Sequence of chain 1.C:
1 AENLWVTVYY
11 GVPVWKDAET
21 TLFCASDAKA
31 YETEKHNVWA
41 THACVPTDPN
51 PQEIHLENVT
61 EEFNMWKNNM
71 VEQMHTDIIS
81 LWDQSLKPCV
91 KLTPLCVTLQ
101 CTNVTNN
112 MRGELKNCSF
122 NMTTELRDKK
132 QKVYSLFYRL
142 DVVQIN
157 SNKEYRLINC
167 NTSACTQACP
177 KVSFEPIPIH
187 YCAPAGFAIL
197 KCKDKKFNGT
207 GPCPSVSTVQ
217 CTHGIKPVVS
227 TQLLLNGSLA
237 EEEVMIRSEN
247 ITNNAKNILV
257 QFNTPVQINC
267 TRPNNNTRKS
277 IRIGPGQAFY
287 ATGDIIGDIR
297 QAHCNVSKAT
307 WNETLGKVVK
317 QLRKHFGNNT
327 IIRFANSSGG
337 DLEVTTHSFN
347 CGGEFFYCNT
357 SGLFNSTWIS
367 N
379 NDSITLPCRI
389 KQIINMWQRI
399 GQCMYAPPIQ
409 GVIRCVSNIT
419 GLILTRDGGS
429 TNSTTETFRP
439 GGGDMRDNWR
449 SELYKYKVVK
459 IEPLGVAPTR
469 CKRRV

The small molecule below binds the protein below.
Small molecule (SMILES): CC(=O)N[C@H]1[C@H](O[C@H]2[C@H](O)[C@@H](NC(C)=O)CO[C@@H]2CO)O[C@H](CO)[C@@H](O[C@@H]2O[C@H](CO)[C@@H](O)[C@H](O)[C@@H]2O)[C@@H]1O

Sequence of chain 1.D:
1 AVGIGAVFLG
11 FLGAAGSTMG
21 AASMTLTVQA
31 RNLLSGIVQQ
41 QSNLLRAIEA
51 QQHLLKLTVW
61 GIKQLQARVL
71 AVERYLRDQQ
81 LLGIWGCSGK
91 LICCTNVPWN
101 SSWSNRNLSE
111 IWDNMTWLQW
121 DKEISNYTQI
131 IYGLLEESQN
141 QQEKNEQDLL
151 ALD

Binding-site contacts:
Ligand atom C1 contacts residue ASN58 of chain 1.C at 1.4 Å.
Ligand atom C6 contacts residue ASN114 of chain 1.D at 3.9 Å.
Ligand atom C6 contacts residue ILE4 of chain 1.D at 3.8 Å (hydrophobic).
Ligand atom C6 contacts residue THR18 of chain 1.D at 3.8 Å.
Ligand atom O5 contacts residue GLY16 of chain 1.D at 3.2 Å (h-bond).
Ligand atom C6 contacts residue ASP113 of chain 1.D at 3.6 Å.
Ligand atom O5 contacts residue ASP113 of chain 1.D at 4.0 Å.
Ligand atom C5 contacts residue ILE4 of chain 1.D at 3.6 Å (hydrophobic).
Ligand atom C5 contacts residue ASP113 of chain 1.D at 4.0 Å.
Ligand atom O6 contacts residue THR116 of chain 1.D at 3.3 Å.
Ligand atom O5 contacts residue GLY3 of chain 1.D at 4.2 Å.
Ligand atom C5 contacts residue ASN58 of chain 1.C at 3.6 Å.
Ligand atom N2 contacts residue ILE4 of chain 1.D at 4.5 Å.
Ligand atom C6 contacts residue GLY16 of chain 1.D at 3.8 Å.
Ligand atom O7 contacts residue GLY3 of chain 1.D at 3.1 Å.
Ligand atom C3 contacts residue ASN58 of chain 1.C at 3.8 Å.
Ligand atom C6 contacts residue ILE4 of chain 1.D at 3.6 Å (hydrophobic).
Ligand atom O3 contacts residue ILE4 of chain 1.D at 4.0 Å.
Ligand atom C5 contacts residue GLY16 of chain 1.D at 4.2 Å.
Ligand atom O6 contacts residue THR18 of chain 1.D at 3.8 Å.
Ligand atom N2 contacts residue GLY3 of chain 1.D at 3.5 Å (h-bond).
Ligand atom O5 contacts residue ILE4 of chain 1.D at 4.0 Å.
Ligand atom C8 contacts residue GLY3 of chain 1.D at 3.9 Å.
Ligand atom N2 contacts residue ASN58 of chain 1.C at 3.0 Å (h-bond).
Ligand atom O7 contacts residue ILE4 of chain 1.D at 3.2 Å (h-bond).
Ligand atom C2 contacts residue ILE4 of chain 1.D at 4.5 Å (hydrophobic).
Ligand atom C7 contacts residue ASN58 of chain 1.C at 4.1 Å.
Ligand atom C2 contacts residue GLY3 of chain 1.D at 3.2 Å.
Ligand atom C7 contacts residue GLY3 of chain 1.D at 3.5 Å.
Ligand atom C7 contacts residue ILE4 of chain 1.D at 4.0 Å (hydrophobic).
Ligand atom C6 contacts residue THR116 of chain 1.D at 4.4 Å.
Ligand atom O5 contacts residue ASN58 of chain 1.C at 2.3 Å (h-bond).
Ligand atom C1 contacts residue GLY16 of chain 1.D at 4.3 Å.
Ligand atom O6 contacts residue ASP113 of chain 1.D at 2.6 Å (salt-bridge).
Ligand atom C1 contacts residue GLY3 of chain 1.D at 3.6 Å.
Ligand atom O6 contacts residue ASN114 of chain 1.D at 4.5 Å.
Ligand atom C2 contacts residue ASN58 of chain 1.C at 2.5 Å.
Ligand atom O6 contacts residue GLY16 of chain 1.D at 3.0 Å (h-bond).
Ligand atom C4 contacts residue ASN58 of chain 1.C at 4.3 Å.